This protein binds this small molecule.
Small molecule (SMILES): O=C1N=C2NC(=O)NC(=O)[C@]2(OO)N1

Sequence of chain 4.A:
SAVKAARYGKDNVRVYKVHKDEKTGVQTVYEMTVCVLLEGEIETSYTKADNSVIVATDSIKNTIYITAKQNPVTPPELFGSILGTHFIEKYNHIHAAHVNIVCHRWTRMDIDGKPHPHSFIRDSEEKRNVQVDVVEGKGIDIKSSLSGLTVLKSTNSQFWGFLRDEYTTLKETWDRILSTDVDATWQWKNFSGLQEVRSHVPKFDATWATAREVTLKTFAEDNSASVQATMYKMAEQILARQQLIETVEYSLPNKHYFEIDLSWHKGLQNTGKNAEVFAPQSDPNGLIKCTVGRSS

Sequence of chain 2.A:
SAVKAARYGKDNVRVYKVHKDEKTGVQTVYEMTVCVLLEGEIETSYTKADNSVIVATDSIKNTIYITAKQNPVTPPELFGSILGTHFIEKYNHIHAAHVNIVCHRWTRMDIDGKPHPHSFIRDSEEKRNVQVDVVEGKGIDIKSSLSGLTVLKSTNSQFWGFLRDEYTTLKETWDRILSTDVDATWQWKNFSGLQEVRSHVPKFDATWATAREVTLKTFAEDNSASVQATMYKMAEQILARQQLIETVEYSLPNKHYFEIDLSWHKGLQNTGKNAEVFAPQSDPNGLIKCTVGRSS

Binding-site contacts:
Ligand atom O11 contacts residue SER227 of chain 4.A at 3.5 Å.
Ligand atom O2 contacts residue ILE289 of chain 4.A at 3.6 Å.
Ligand atom O3 contacts residue THR58 of chain 2.A at 2.6 Å (h-bond).
Ligand atom O13 contacts residue ILE55 of chain 2.A at 3.4 Å.
Ligand atom N9 contacts residue PHE160 of chain 4.A at 3.4 Å.
Ligand atom N7 contacts residue PHE160 of chain 4.A at 3.8 Å.
Ligand atom C2 contacts residue ASN255 of chain 4.A at 3.8 Å.
Ligand atom O11 contacts residue GLN229 of chain 4.A at 3.8 Å.
Ligand atom C8 contacts residue THR58 of chain 2.A at 3.2 Å.
Ligand atom O13 contacts residue PHE160 of chain 4.A at 3.8 Å.
Ligand atom C6 contacts residue PHE160 of chain 4.A at 3.5 Å (hydrophobic).
Ligand atom C4 contacts residue PHE160 of chain 4.A at 3.5 Å (hydrophobic).
Ligand atom O13 contacts residue GLN229 of chain 4.A at 3.0 Å (h-bond).
Ligand atom N3 contacts residue ARG177 of chain 4.A at 3.0 Å (salt-bridge).
Ligand atom N7 contacts residue THR58 of chain 2.A at 2.8 Å (h-bond).
Ligand atom N1 contacts residue PHE160 of chain 4.A at 3.5 Å.
Ligand atom C5 contacts residue THR58 of chain 2.A at 3.7 Å.
Ligand atom O24 contacts residue ASP59 of chain 2.A at 2.9 Å (salt-bridge).
Ligand atom O24 contacts residue ALA57 of chain 2.A at 3.5 Å.
Ligand atom N3 contacts residue PHE160 of chain 4.A at 3.6 Å.
Ligand atom N1 contacts residue GLN229 of chain 4.A at 3.0 Å (h-bond).
Ligand atom N7 contacts residue ALA57 of chain 2.A at 3.7 Å.
Ligand atom C4 contacts residue ASN255 of chain 4.A at 3.5 Å.
Ligand atom O11 contacts residue VAL228 of chain 4.A at 2.9 Å (h-bond).
Ligand atom C2 contacts residue PHE160 of chain 4.A at 3.5 Å (hydrophobic).
Ligand atom O3 contacts residue HIS257 of chain 4.A at 3.6 Å.
Ligand atom C8 contacts residue PHE160 of chain 4.A at 3.6 Å (hydrophobic).
Ligand atom C5 contacts residue PHE160 of chain 4.A at 3.8 Å (hydrophobic).
Ligand atom C6 contacts residue GLN229 of chain 4.A at 3.7 Å.
Ligand atom O3 contacts residue ASN255 of chain 4.A at 3.1 Å (h-bond).
Ligand atom N3 contacts residue ASN255 of chain 4.A at 3.2 Å (h-bond).
Ligand atom O11 contacts residue ARG177 of chain 4.A at 2.9 Å (salt-bridge).
Ligand atom O2 contacts residue ASN255 of chain 4.A at 3.6 Å.
Ligand atom C2 contacts residue ARG177 of chain 4.A at 3.6 Å.
Ligand atom O24 contacts residue THR58 of chain 2.A at 3.3 Å (h-bond).
Ligand atom O24 contacts residue LEU171 of chain 4.A at 3.4 Å.
Ligand atom O2 contacts residue THR58 of chain 2.A at 3.3 Å (h-bond).
Ligand atom O3 contacts residue GLY287 of chain 4.A at 3.6 Å.
Ligand atom C4 contacts residue ARG177 of chain 4.A at 3.8 Å.
Ligand atom O11 contacts residue PHE160 of chain 4.A at 3.8 Å.